Sequence of chain 1.B:
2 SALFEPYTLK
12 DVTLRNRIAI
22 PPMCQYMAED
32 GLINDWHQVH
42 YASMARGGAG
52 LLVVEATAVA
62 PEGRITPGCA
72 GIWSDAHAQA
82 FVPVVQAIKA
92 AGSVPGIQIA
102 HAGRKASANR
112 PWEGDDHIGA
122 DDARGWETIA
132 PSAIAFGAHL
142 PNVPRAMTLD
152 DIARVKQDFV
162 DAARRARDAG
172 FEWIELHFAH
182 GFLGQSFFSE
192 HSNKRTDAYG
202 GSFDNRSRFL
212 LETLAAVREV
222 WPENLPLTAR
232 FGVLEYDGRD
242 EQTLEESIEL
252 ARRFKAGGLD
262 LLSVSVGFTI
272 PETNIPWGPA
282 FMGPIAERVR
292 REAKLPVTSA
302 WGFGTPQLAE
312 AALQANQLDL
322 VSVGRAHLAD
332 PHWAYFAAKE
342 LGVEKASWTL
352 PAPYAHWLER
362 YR

This small molecule binds to this protein.
Small molecule (SMILES): CCOC(=O)/C(=N\O)C(C)=O

Binding-site contacts:
Ligand atom N1 contacts residue FMN1 of chain 1.G at 3.4 Å.
Ligand atom C5 contacts residue TRP302 of chain 1.B at 4.1 Å (hydrophobic).
Ligand atom N1 contacts residue HIS178 of chain 1.B at 3.8 Å.
Ligand atom C6 contacts residue TRP302 of chain 1.B at 4.0 Å (hydrophobic).
Ligand atom C1 contacts residue TYR27 of chain 1.B at 3.3 Å (hydrophobic).
Ligand atom C3 contacts residue PHE183 of chain 1.B at 4.0 Å (hydrophobic).
Ligand atom C1 contacts residue ILE66 of chain 1.B at 3.6 Å (hydrophobic).
Ligand atom O3 contacts residue PHE183 of chain 1.B at 3.2 Å.
Ligand atom C4 contacts residue FMN1 of chain 1.G at 4.0 Å.
Ligand atom C6 contacts residue PHE269 of chain 1.B at 4.1 Å (hydrophobic).
Ligand atom O3 contacts residue HIS181 of chain 1.B at 2.6 Å (h-bond).
Ligand atom C2 contacts residue FMN1 of chain 1.G at 3.9 Å.
Ligand atom O4 contacts residue FMN1 of chain 1.G at 3.2 Å.
Ligand atom O1 contacts residue PHE183 of chain 1.B at 4.2 Å.
Ligand atom O4 contacts residue L9I1 of chain 1.I at 3.8 Å.
Ligand atom N1 contacts residue PHE183 of chain 1.B at 3.4 Å.
Ligand atom C4 contacts residue HIS181 of chain 1.B at 3.2 Å.
Ligand atom C3 contacts residue HIS181 of chain 1.B at 3.9 Å.
Ligand atom O4 contacts residue TRP302 of chain 1.B at 3.5 Å.
Ligand atom O3 contacts residue HIS178 of chain 1.B at 2.8 Å (h-bond).
Ligand atom C4 contacts residue L9I1 of chain 1.I at 4.1 Å.
Ligand atom C1 contacts residue FMN1 of chain 1.G at 3.5 Å.
Ligand atom O3 contacts residue FMN1 of chain 1.G at 3.0 Å.
Ligand atom C4 contacts residue TRP302 of chain 1.B at 4.5 Å (hydrophobic).
Ligand atom C6 contacts residue L9I1 of chain 1.I at 3.7 Å.
Ligand atom O1 contacts residue HIS181 of chain 1.B at 3.3 Å.
Ligand atom C5 contacts residue HIS181 of chain 1.B at 3.5 Å.
Ligand atom O1 contacts residue LYS106 of chain 1.B at 4.3 Å.
Ligand atom O4 contacts residue HIS181 of chain 1.B at 3.2 Å (h-bond).
Ligand atom O2 contacts residue L9I1 of chain 1.I at 3.1 Å (h-bond).
Ligand atom C5 contacts residue PHE269 of chain 1.B at 3.5 Å (hydrophobic).
Ligand atom C1 contacts residue CYS25 of chain 1.B at 3.9 Å (hydrophobic).
Ligand atom C3 contacts residue FMN1 of chain 1.G at 3.6 Å.
Ligand atom O2 contacts residue TYR27 of chain 1.B at 4.2 Å.
Ligand atom C2 contacts residue L9I1 of chain 1.I at 4.1 Å.
Ligand atom C2 contacts residue TYR27 of chain 1.B at 4.2 Å (hydrophobic).
Ligand atom N1 contacts residue HIS181 of chain 1.B at 3.7 Å.